Sequence of chain 2.A:
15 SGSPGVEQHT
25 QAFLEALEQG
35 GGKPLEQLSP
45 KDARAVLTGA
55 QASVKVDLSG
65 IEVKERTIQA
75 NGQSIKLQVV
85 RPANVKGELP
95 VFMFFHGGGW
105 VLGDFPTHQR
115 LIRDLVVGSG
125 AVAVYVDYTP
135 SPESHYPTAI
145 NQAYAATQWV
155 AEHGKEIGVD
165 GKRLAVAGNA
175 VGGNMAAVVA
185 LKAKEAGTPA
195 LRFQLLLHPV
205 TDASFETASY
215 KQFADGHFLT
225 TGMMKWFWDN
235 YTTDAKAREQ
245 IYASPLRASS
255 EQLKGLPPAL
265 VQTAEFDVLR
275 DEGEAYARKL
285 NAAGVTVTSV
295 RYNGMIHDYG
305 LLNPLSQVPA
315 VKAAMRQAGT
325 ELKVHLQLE

Binding-site contacts:
Ligand atom C05 contacts residue VAL328 of chain 2.A at 4.3 Å (hydrophobic).
Ligand atom C09 contacts residue LYS316 of chain 1.A at 4.1 Å.
Ligand atom C03 contacts residue VAL328 of chain 2.A at 3.5 Å (hydrophobic).
Ligand atom C12 contacts residue LYS316 of chain 1.A at 3.7 Å.
Ligand atom C01 contacts residue HIS329 of chain 2.A at 3.4 Å.
Ligand atom O14 contacts residue LYS316 of chain 1.A at 3.5 Å.
Ligand atom CL contacts residue HIS329 of chain 2.A at 3.8 Å.
Ligand atom C10 contacts residue PRO313 of chain 1.A at 4.4 Å (hydrophobic).
Ligand atom CL contacts residue PRO313 of chain 1.A at 3.9 Å.
Ligand atom O15 contacts residue VAL328 of chain 2.A at 4.2 Å.
Ligand atom C05 contacts residue HIS329 of chain 2.A at 4.0 Å.
Ligand atom C06 contacts residue HIS329 of chain 2.A at 3.5 Å.
Ligand atom O08 contacts residue LYS316 of chain 1.A at 4.3 Å.
Ligand atom C04 contacts residue VAL328 of chain 2.A at 3.6 Å (hydrophobic).
Ligand atom C02 contacts residue HIS329 of chain 2.A at 3.6 Å.
Ligand atom C09 contacts residue ARG320 of chain 1.A at 3.5 Å.
Ligand atom O15 contacts residue LYS316 of chain 1.A at 4.2 Å.
Ligand atom C09 contacts residue VAL328 of chain 2.A at 4.0 Å (hydrophobic).
Ligand atom C12 contacts residue PRO313 of chain 1.A at 4.2 Å (hydrophobic).
Ligand atom O15 contacts residue ARG320 of chain 1.A at 2.9 Å (salt-bridge).
Ligand atom O11 contacts residue LYS316 of chain 1.A at 3.7 Å.
Ligand atom O08 contacts residue PRO313 of chain 1.A at 3.6 Å.
Ligand atom O15 contacts residue HIS329 of chain 2.A at 4.3 Å.
Ligand atom C10 contacts residue GLN311 of chain 1.A at 4.2 Å.
Ligand atom CL contacts residue THR290 of chain 2.A at 4.2 Å.
Ligand atom O15 contacts residue PRO313 of chain 1.A at 3.8 Å.
Ligand atom C03 contacts residue HIS329 of chain 2.A at 4.3 Å.
Ligand atom C02 contacts residue VAL328 of chain 2.A at 4.2 Å (hydrophobic).
Ligand atom O14 contacts residue ARG320 of chain 1.A at 2.7 Å (salt-bridge).
Ligand atom C12 contacts residue GLN311 of chain 1.A at 2.9 Å.
Ligand atom O14 contacts residue VAL328 of chain 2.A at 4.0 Å.
Ligand atom C10 contacts residue LYS316 of chain 1.A at 3.6 Å.

Sequence of chain 1.A:
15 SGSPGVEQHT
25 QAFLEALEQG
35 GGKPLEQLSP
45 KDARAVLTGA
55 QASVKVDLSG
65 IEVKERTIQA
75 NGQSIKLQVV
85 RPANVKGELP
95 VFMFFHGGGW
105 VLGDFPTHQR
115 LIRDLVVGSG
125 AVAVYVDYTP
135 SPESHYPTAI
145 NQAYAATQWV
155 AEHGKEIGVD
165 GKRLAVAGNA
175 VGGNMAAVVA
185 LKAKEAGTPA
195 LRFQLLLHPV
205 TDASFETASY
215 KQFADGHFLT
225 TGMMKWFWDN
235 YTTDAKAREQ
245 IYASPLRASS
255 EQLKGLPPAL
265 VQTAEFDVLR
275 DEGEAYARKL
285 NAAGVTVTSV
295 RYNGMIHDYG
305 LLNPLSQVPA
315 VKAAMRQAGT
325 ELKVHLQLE

A protein and the small-molecule ligand that binds it are described below.
Small molecule (SMILES): CC(=O)O[C@H](C(=O)O)c1ccccc1Cl